This protein binds this small molecule.
Small molecule (SMILES): Nc1ncnc2c1ncn2[C@@H]1O[C@H](CO[P](=O)(O)O[C@H]2[C@@H](O)[C@H](n3cnc4c(N)ncnc43)O[C@@H]2CO[P](=O)(O)O[C@H]2[C@@H](O)[C@H](n3cnc4c(N)ncnc43)O[C@@H]2COP(=O)(O)O)[C@@H](O)[C@H]1O

Binding-site contacts:
Ligand atom N6 contacts residue U2 of chain 54.C at 4.2 Å.
Ligand atom C6 contacts residue U2 of chain 54.C at 4.1 Å.
Ligand atom N3 contacts residue U3 of chain 54.C at 4.2 Å.
Ligand atom C4 contacts residue U2 of chain 54.C at 4.3 Å.
Ligand atom C2 contacts residue U2 of chain 54.C at 3.2 Å.
Ligand atom C6 contacts residue U3 of chain 54.C at 3.3 Å.
Ligand atom C2 contacts residue U1 of chain 54.C at 3.5 Å.
Ligand atom N1 contacts residue U1 of chain 54.C at 2.8 Å (h-bond).
Ligand atom N6 contacts residue U1 of chain 54.C at 2.8 Å (h-bond).
Ligand atom N3 contacts residue U2 of chain 54.C at 3.7 Å.
Ligand atom C2 contacts residue U3 of chain 54.C at 3.0 Å.
Ligand atom N1 contacts residue U3 of chain 54.C at 2.7 Å (h-bond).
Ligand atom C6 contacts residue U1 of chain 54.C at 3.6 Å.
Ligand atom N6 contacts residue U3 of chain 54.C at 3.0 Å (h-bond).
Ligand atom N1 contacts residue U2 of chain 54.C at 3.5 Å (h-bond).